This protein binds this small molecule.
Small molecule (SMILES): CC(=O)N[C@H]1[C@H](O[C@H]2[C@H](O)[C@@H](NC(C)=O)CO[C@@H]2CO)O[C@H](CO)[C@@H](O[C@@H]2O[C@H](CO)[C@@H](O)[C@H](O)[C@@H]2O)[C@@H]1O

Binding-site contacts:
Ligand atom O6 contacts residue THR47 of chain 1.D at 2.8 Å (h-bond).
Ligand atom C3 contacts residue ASN45 of chain 1.D at 3.8 Å.
Ligand atom C8 contacts residue GLU49 of chain 1.D at 3.9 Å.
Ligand atom O5 contacts residue ASN45 of chain 1.D at 2.3 Å (h-bond).
Ligand atom C5 contacts residue ASN45 of chain 1.D at 3.6 Å.
Ligand atom C7 contacts residue ASN45 of chain 1.D at 3.5 Å.
Ligand atom O6 contacts residue ASN50 of chain 1.D at 3.8 Å.
Ligand atom O5 contacts residue ASN50 of chain 1.D at 3.1 Å (h-bond).
Ligand atom C8 contacts residue ASN45 of chain 1.D at 3.6 Å.
Ligand atom C6 contacts residue ASN50 of chain 1.D at 3.8 Å.
Ligand atom O7 contacts residue ARG326 of chain 1.D at 4.0 Å.
Ligand atom C4 contacts residue ASN45 of chain 1.D at 4.2 Å.
Ligand atom O6 contacts residue GLU49 of chain 1.D at 3.7 Å.
Ligand atom C5 contacts residue ASN50 of chain 1.D at 4.1 Å.
Ligand atom C2 contacts residue ASN45 of chain 1.D at 2.4 Å.
Ligand atom C1 contacts residue ASN45 of chain 1.D at 1.4 Å.
Ligand atom C7 contacts residue ARG326 of chain 1.D at 4.5 Å.
Ligand atom C6 contacts residue THR47 of chain 1.D at 4.0 Å.
Ligand atom C8 contacts residue ARG53 of chain 1.D at 4.2 Å.
Ligand atom C1 contacts residue ASN50 of chain 1.D at 3.9 Å.
Ligand atom N2 contacts residue ASN45 of chain 1.D at 3.0 Å (h-bond).
Ligand atom O7 contacts residue ASN45 of chain 1.D at 4.5 Å.
Ligand atom O5 contacts residue THR47 of chain 1.D at 4.2 Å.

Sequence of chain 1.D:
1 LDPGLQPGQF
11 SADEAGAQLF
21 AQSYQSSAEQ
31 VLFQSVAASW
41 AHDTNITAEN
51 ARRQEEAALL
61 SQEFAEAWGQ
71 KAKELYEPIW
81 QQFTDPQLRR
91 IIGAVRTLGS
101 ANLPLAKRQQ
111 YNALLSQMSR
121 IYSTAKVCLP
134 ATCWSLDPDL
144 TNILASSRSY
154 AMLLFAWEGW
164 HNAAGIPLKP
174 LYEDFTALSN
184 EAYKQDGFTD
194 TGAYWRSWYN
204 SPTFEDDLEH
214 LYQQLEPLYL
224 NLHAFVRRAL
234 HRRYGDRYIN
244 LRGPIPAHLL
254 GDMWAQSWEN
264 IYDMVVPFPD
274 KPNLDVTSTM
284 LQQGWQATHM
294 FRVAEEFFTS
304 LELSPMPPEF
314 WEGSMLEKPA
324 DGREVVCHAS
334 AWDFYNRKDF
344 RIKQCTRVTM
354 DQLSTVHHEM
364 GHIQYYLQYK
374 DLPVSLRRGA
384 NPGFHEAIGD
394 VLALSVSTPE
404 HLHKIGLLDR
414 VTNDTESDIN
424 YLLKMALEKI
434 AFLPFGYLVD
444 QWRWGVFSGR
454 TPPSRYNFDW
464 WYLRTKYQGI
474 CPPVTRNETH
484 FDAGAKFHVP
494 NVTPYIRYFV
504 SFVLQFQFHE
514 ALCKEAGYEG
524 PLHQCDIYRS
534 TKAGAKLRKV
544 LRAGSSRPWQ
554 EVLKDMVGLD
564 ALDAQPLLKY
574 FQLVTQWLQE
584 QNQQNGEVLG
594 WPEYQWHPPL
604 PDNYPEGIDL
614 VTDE